Binding-site contacts:
Ligand atom C4 contacts residue TYR23 of chain 1.D at 4.2 Å (hydrophobic).
Ligand atom C4 contacts residue ASN36 of chain 1.D at 4.2 Å.
Ligand atom C5 contacts residue TYR23 of chain 1.D at 3.9 Å (hydrophobic).
Ligand atom O5 contacts residue PRO8 of chain 1.D at 3.2 Å (h-bond).
Ligand atom C2 contacts residue ASN36 of chain 1.D at 2.4 Å.
Ligand atom O6 contacts residue PRO8 of chain 1.D at 3.3 Å.
Ligand atom C1 contacts residue ASN36 of chain 1.D at 1.4 Å.
Ligand atom C6 contacts residue PRO8 of chain 1.D at 3.2 Å (hydrophobic).
Ligand atom C6 contacts residue ASN7 of chain 1.D at 4.4 Å.
Ligand atom C3 contacts residue ASN36 of chain 1.D at 3.7 Å.
Ligand atom C4 contacts residue PRO8 of chain 1.D at 4.5 Å (hydrophobic).
Ligand atom O6 contacts residue SER6 of chain 1.D at 2.8 Å.
Ligand atom N2 contacts residue TYR23 of chain 1.D at 3.9 Å.
Ligand atom C6 contacts residue SER6 of chain 1.D at 3.6 Å.
Ligand atom C8 contacts residue GLU35 of chain 1.D at 3.0 Å.
Ligand atom C7 contacts residue ASN36 of chain 1.D at 2.9 Å.
Ligand atom C5 contacts residue PRO8 of chain 1.D at 3.2 Å (hydrophobic).
Ligand atom O5 contacts residue ASN36 of chain 1.D at 2.4 Å (h-bond).
Ligand atom C1 contacts residue TYR23 of chain 1.D at 3.1 Å (hydrophobic).
Ligand atom C8 contacts residue ASN36 of chain 1.D at 4.1 Å.
Ligand atom C1 contacts residue PRO8 of chain 1.D at 3.8 Å (hydrophobic).
Ligand atom C5 contacts residue ASN36 of chain 1.D at 3.7 Å.
Ligand atom N2 contacts residue ASN36 of chain 1.D at 2.8 Å (h-bond).
Ligand atom C7 contacts residue GLU35 of chain 1.D at 3.9 Å.
Ligand atom O4 contacts residue SER6 of chain 1.D at 4.4 Å.
Ligand atom O7 contacts residue ASN36 of chain 1.D at 2.8 Å (h-bond).
Ligand atom O6 contacts residue ASN7 of chain 1.D at 4.3 Å.
Ligand atom O5 contacts residue TYR23 of chain 1.D at 3.9 Å.
Ligand atom C2 contacts residue TYR23 of chain 1.D at 3.7 Å (hydrophobic).
Ligand atom C3 contacts residue TYR23 of chain 1.D at 3.5 Å (hydrophobic).
Ligand atom N2 contacts residue GLU35 of chain 1.D at 3.7 Å.

Sequence of chain 1.D:
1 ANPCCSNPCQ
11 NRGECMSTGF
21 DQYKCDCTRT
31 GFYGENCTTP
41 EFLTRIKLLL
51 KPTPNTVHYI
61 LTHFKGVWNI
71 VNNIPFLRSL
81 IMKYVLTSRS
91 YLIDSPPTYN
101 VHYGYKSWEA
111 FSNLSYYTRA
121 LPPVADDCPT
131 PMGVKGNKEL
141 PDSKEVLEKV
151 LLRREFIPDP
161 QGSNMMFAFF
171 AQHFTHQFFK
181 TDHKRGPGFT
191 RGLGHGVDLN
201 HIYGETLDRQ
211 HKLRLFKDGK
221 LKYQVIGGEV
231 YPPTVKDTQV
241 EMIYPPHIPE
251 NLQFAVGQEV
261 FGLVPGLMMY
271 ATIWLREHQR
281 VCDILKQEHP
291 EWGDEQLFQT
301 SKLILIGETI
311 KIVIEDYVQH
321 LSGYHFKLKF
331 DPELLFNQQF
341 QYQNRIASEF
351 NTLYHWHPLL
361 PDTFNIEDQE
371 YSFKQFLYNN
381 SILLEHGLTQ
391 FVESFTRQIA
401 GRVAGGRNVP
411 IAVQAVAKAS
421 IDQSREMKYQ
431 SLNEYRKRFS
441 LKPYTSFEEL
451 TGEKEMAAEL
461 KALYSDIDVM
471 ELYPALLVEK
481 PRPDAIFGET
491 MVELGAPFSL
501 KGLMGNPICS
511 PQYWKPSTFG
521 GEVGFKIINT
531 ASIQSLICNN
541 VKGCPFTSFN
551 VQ

A protein and the small-molecule ligand that binds it are described below.
Small molecule (SMILES): CC(=O)N[C@@H]1[C@@H](O)[C@H](O)[C@@H](CO)O[C@H]1O